Sequence of chain 1.J:
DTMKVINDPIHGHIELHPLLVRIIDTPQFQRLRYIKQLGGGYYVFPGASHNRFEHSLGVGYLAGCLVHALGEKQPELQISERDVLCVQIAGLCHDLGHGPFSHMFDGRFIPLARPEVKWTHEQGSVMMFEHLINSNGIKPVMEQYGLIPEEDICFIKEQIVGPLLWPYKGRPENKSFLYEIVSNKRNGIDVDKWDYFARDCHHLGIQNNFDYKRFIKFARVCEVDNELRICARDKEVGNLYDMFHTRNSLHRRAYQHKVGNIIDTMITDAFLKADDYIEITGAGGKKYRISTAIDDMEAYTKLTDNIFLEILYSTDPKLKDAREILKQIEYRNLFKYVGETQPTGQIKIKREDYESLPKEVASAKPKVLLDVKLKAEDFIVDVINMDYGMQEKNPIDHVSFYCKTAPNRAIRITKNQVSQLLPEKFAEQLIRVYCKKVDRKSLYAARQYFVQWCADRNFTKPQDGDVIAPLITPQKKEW

Binding-site contacts:
Ligand atom O1G contacts residue ARG260 of chain 1.J at 3.1 Å (salt-bridge).
Ligand atom O1A contacts residue ARG58 of chain 1.J at 2.7 Å (salt-bridge).
Ligand atom O1A contacts residue HIS61 of chain 1.J at 3.3 Å (h-bond).
Ligand atom O2B contacts residue MG1 of chain 1.FC at 2.3 Å.
Ligand atom O1A contacts residue ASP101 of chain 1.J at 2.9 Å (salt-bridge).
Ligand atom PG contacts residue LYS206 of chain 1.J at 3.5 Å.
Ligand atom C5 contacts residue HIS109 of chain 1.J at 3.6 Å.
Ligand atom C5' contacts residue TYR209 of chain 1.J at 3.6 Å (hydrophobic).
Ligand atom N1 contacts residue HIS109 of chain 1.J at 3.3 Å.
Ligand atom O1G contacts residue TYR209 of chain 1.J at 2.5 Å (h-bond).
Ligand atom O3' contacts residue TYR209 of chain 1.J at 3.5 Å.
Ligand atom C3' contacts residue TYR209 of chain 1.J at 3.5 Å (hydrophobic).
Ligand atom C4' contacts residue ARG58 of chain 1.J at 3.7 Å.
Ligand atom O2A contacts residue ASP101 of chain 1.J at 2.9 Å (salt-bridge).
Ligand atom O3' contacts residue GLN43 of chain 1.J at 3.1 Å (h-bond).
Ligand atom O1A contacts residue FE1 of chain 1.EC at 2.2 Å.
Ligand atom O2 contacts residue LEU44 of chain 1.J at 3.6 Å.
Ligand atom O4' contacts residue HIS109 of chain 1.J at 3.1 Å.
Ligand atom O2A contacts residue ARG58 of chain 1.J at 3.6 Å (salt-bridge).
Ligand atom PB contacts residue ASP205 of chain 1.J at 3.6 Å.
Ligand atom PA contacts residue FE1 of chain 1.EC at 3.4 Å.
Ligand atom N4 contacts residue GLN269 of chain 1.J at 3.1 Å (h-bond).
Ligand atom O5' contacts residue HIS109 of chain 1.J at 3.0 Å (h-bond).
Ligand atom O1A contacts residue ASP205 of chain 1.J at 3.3 Å (salt-bridge).
Ligand atom PG contacts residue MG1 of chain 1.FC at 3.6 Å.
Ligand atom C2' contacts residue TYR268 of chain 1.J at 3.7 Å (hydrophobic).
Ligand atom PB contacts residue MG1 of chain 1.FC at 3.7 Å.
Ligand atom O2G contacts residue MG1 of chain 1.FC at 2.2 Å.
Ligand atom N3A contacts residue ASP205 of chain 1.J at 2.7 Å (salt-bridge).
Ligand atom O4' contacts residue ARG58 of chain 1.J at 3.4 Å (salt-bridge).
Ligand atom C6 contacts residue HIS109 of chain 1.J at 3.2 Å.
Ligand atom O5' contacts residue ARG58 of chain 1.J at 3.6 Å.
Ligand atom O3G contacts residue ARG260 of chain 1.J at 3.0 Å (salt-bridge).
Ligand atom PA contacts residue ARG58 of chain 1.J at 3.4 Å.
Ligand atom O2A contacts residue HIS127 of chain 1.J at 2.8 Å (h-bond).
Ligand atom O3' contacts residue ASP213 of chain 1.J at 2.6 Å (salt-bridge).
Ligand atom O2G contacts residue LYS206 of chain 1.J at 2.8 Å (salt-bridge).
Ligand atom C3' contacts residue ASP213 of chain 1.J at 3.5 Å.
Ligand atom O1G contacts residue LYS206 of chain 1.J at 3.2 Å.
Ligand atom O2A contacts residue HIS104 of chain 1.J at 3.0 Å (h-bond).

A protein and the small-molecule ligand that binds it are described below.
Small molecule (SMILES): Nc1ccn([C@H]2C[C@H](O)[C@@H](COP(=O)(O)NP(=O)(O)OP(=O)(O)O)O2)c(=O)n1